Binding-site contacts:
Ligand atom O5 contacts residue ALA28 of chain 1.B at 3.3 Å (h-bond).
Ligand atom C32 contacts residue ILE50 of chain 1.A at 3.2 Å (hydrophobic).
Ligand atom C4 contacts residue ASP25 of chain 1.A at 2.8 Å.
Ligand atom C30 contacts residue ASP25 of chain 1.B at 3.3 Å.
Ligand atom C75 contacts residue ALA28 of chain 1.B at 2.8 Å (hydrophobic).
Ligand atom C22 contacts residue ILE47 of chain 1.A at 3.6 Å (hydrophobic).
Ligand atom C4 contacts residue ASP25 of chain 1.B at 2.9 Å.
Ligand atom O1 contacts residue ILE50 of chain 1.A at 3.2 Å (h-bond).
Ligand atom O1 contacts residue ILE50 of chain 1.B at 3.2 Å (h-bond).
Ligand atom C30 contacts residue ILE84 of chain 1.B at 3.4 Å (hydrophobic).
Ligand atom O4 contacts residue ASP25 of chain 1.A at 2.7 Å (salt-bridge).
Ligand atom O27 contacts residue ASP29 of chain 1.A at 3.4 Å (salt-bridge).
Ligand atom C70 contacts residue ILE50 of chain 1.A at 3.2 Å (hydrophobic).
Ligand atom C62 contacts residue ILE50 of chain 1.B at 3.2 Å (hydrophobic).
Ligand atom C25 contacts residue ALA28 of chain 1.A at 3.0 Å (hydrophobic).
Ligand atom O4 contacts residue ASP25 of chain 1.B at 2.3 Å (salt-bridge).
Ligand atom C20 contacts residue ILE50 of chain 1.B at 3.2 Å (hydrophobic).
Ligand atom C5 contacts residue ASP25 of chain 1.B at 2.7 Å.
Ligand atom C5 contacts residue ASP25 of chain 1.A at 3.2 Å.
Ligand atom C71 contacts residue ILE50 of chain 1.A at 3.0 Å (hydrophobic).
Ligand atom C60 contacts residue ILE84 of chain 1.A at 3.4 Å (hydrophobic).
Ligand atom C24 contacts residue ALA28 of chain 1.A at 3.5 Å (hydrophobic).
Ligand atom O4 contacts residue ALA28 of chain 1.A at 3.3 Å (h-bond).
Ligand atom O77 contacts residue ALA28 of chain 1.B at 3.4 Å.
Ligand atom O77 contacts residue ASP30 of chain 1.B at 3.0 Å (salt-bridge).
Ligand atom C26 contacts residue ILE50 of chain 1.B at 2.8 Å (hydrophobic).
Ligand atom O77 contacts residue ASP29 of chain 1.B at 2.9 Å (salt-bridge).
Ligand atom C21 contacts residue ILE50 of chain 1.B at 3.0 Å (hydrophobic).
Ligand atom O5 contacts residue GLY27 of chain 1.B at 3.5 Å.
Ligand atom C63 contacts residue GLY49 of chain 1.B at 3.6 Å.
Ligand atom C26 contacts residue ASP25 of chain 1.A at 3.6 Å.
Ligand atom C77 contacts residue ALA28 of chain 1.B at 3.4 Å (hydrophobic).
Ligand atom O5 contacts residue ASP25 of chain 1.B at 2.9 Å (salt-bridge).
Ligand atom C74 contacts residue ALA28 of chain 1.B at 3.4 Å (hydrophobic).
Ligand atom C76 contacts residue ILE50 of chain 1.A at 2.8 Å (hydrophobic).
Ligand atom C27 contacts residue ALA28 of chain 1.A at 3.6 Å (hydrophobic).
Ligand atom O27 contacts residue ASP30 of chain 1.A at 3.3 Å (salt-bridge).
Ligand atom O5 contacts residue ASP25 of chain 1.A at 2.3 Å (salt-bridge).
Ligand atom C23 contacts residue ILE47 of chain 1.A at 3.5 Å (hydrophobic).
Ligand atom O4 contacts residue GLY27 of chain 1.A at 3.6 Å.

Sequence of chain 1.A:
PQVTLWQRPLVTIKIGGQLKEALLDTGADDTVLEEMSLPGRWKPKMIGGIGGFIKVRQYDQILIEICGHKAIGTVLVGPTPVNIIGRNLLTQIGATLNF

The small molecule below binds the protein below.
Small molecule (SMILES): O=C1N(Cc2ccc(CO)cc2)[C@H](Cc2ccccc2)[C@H](O)[C@@H](O)[C@@H](Cc2ccccc2)N1Cc1ccc(CO)cc1

Sequence of chain 1.B:
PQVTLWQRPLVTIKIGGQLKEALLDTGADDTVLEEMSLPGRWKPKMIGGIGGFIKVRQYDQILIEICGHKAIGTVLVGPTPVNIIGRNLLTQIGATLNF